Sequence of chain 9.B:
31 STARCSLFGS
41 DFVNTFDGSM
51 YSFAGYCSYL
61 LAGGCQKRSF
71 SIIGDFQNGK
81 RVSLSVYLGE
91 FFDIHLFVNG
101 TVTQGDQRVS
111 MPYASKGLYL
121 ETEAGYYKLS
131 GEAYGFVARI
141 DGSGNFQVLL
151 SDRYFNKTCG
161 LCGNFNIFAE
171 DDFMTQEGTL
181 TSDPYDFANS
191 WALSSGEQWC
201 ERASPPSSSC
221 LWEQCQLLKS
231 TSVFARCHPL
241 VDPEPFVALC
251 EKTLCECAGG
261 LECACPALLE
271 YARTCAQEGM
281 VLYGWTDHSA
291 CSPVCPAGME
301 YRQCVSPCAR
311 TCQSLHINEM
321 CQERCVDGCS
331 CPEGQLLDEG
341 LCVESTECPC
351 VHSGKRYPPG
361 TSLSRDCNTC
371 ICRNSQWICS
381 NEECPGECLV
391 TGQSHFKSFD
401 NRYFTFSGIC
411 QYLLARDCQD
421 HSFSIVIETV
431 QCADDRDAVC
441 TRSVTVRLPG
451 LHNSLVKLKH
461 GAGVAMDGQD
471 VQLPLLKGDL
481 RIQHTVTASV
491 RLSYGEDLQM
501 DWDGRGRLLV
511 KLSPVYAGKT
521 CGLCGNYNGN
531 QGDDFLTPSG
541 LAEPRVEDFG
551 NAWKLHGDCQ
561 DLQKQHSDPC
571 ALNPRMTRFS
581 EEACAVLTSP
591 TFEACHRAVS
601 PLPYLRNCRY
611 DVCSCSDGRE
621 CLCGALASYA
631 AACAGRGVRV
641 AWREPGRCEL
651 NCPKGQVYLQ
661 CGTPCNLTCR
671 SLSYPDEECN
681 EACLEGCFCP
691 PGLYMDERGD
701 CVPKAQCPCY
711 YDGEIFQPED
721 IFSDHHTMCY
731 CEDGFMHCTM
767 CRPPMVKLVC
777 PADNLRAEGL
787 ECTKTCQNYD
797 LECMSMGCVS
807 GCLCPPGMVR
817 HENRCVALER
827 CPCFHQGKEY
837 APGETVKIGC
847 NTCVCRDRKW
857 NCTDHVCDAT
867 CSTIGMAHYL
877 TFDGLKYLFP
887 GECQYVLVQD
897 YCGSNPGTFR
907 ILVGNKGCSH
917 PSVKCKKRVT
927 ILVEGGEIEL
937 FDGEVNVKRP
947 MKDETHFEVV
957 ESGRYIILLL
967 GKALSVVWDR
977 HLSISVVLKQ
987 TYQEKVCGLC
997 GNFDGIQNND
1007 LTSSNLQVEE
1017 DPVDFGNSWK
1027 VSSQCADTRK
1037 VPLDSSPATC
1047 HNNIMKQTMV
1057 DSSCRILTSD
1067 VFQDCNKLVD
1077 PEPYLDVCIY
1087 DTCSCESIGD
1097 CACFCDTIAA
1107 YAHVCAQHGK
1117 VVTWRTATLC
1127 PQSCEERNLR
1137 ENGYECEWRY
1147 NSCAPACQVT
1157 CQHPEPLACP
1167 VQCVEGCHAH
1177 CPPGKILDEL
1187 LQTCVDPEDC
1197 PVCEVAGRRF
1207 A

Binding-site contacts:
Ligand atom C8 contacts residue ASN666 of chain 9.B at 4.1 Å.
Ligand atom C4 contacts residue ASN666 of chain 9.B at 4.2 Å.
Ligand atom C5 contacts residue ASN666 of chain 9.B at 3.7 Å.
Ligand atom C2 contacts residue ASN666 of chain 9.B at 2.5 Å.
Ligand atom C3 contacts residue ASN666 of chain 9.B at 3.8 Å.
Ligand atom C5 contacts residue THR663 of chain 9.B at 4.1 Å.
Ligand atom O5 contacts residue ASN666 of chain 9.B at 2.4 Å (h-bond).
Ligand atom N2 contacts residue ASN666 of chain 9.B at 2.9 Å (h-bond).
Ligand atom C7 contacts residue ASN666 of chain 9.B at 3.3 Å.
Ligand atom C6 contacts residue THR663 of chain 9.B at 3.9 Å.
Ligand atom C8 contacts residue PRO691 of chain 9.B at 4.4 Å (hydrophobic).
Ligand atom O7 contacts residue ASN666 of chain 9.B at 3.2 Å (h-bond).
Ligand atom C8 contacts residue LEU693 of chain 9.B at 4.3 Å (hydrophobic).
Ligand atom O5 contacts residue THR663 of chain 9.B at 4.4 Å.
Ligand atom C1 contacts residue ASN666 of chain 9.B at 1.4 Å.

A small-molecule ligand and the protein it binds are described below.
Small molecule (SMILES): CC(=O)N[C@@H]1[C@@H](O)[C@H](O)[C@@H](CO)O[C@H]1O